This protein binds this small molecule.
Small molecule (SMILES): CC(=O)N[C@@H]1[C@@H](O)[C@H](O)[C@@H](CO)O[C@H]1O

Binding-site contacts:
Ligand atom O5 contacts residue ASN259 of chain 1.F at 2.4 Å (h-bond).
Ligand atom C3 contacts residue ASN259 of chain 1.F at 3.8 Å.
Ligand atom C7 contacts residue ASN259 of chain 1.F at 3.2 Å.
Ligand atom O6 contacts residue THR116 of chain 1.B at 4.1 Å.
Ligand atom C6 contacts residue LYS115 of chain 1.B at 4.3 Å.
Ligand atom C6 contacts residue THR116 of chain 1.B at 4.0 Å.
Ligand atom N2 contacts residue ASN259 of chain 1.F at 2.9 Å (h-bond).
Ligand atom O7 contacts residue ASN259 of chain 1.F at 3.2 Å (h-bond).
Ligand atom C1 contacts residue ASN259 of chain 1.F at 1.4 Å.
Ligand atom C4 contacts residue ASN259 of chain 1.F at 4.3 Å.
Ligand atom C2 contacts residue ASN259 of chain 1.F at 2.5 Å.
Ligand atom O6 contacts residue ASN259 of chain 1.F at 4.3 Å.
Ligand atom O7 contacts residue LYS181 of chain 1.B at 4.1 Å.
Ligand atom C8 contacts residue ASN259 of chain 1.F at 4.3 Å.
Ligand atom O4 contacts residue LYS115 of chain 1.B at 3.8 Å.
Ligand atom C5 contacts residue ASN259 of chain 1.F at 3.7 Å.
Ligand atom C4 contacts residue LYS115 of chain 1.B at 3.9 Å.

Sequence of chain 1.B:
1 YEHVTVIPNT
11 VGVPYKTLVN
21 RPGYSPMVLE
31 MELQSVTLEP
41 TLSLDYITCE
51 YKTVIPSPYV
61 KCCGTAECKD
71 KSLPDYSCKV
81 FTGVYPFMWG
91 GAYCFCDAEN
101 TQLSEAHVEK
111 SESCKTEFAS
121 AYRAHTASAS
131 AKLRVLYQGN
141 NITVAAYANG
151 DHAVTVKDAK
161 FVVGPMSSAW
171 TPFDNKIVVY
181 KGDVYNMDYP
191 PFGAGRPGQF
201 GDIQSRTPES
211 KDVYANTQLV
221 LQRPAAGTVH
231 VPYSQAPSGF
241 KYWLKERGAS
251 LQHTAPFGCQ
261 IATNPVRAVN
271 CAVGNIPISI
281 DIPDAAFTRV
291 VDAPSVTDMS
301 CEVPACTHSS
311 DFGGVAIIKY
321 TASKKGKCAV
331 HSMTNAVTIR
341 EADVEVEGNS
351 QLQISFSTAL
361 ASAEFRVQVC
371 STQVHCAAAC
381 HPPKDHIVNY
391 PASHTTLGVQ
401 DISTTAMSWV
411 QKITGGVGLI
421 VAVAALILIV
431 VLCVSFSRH

Sequence of chain 1.F:
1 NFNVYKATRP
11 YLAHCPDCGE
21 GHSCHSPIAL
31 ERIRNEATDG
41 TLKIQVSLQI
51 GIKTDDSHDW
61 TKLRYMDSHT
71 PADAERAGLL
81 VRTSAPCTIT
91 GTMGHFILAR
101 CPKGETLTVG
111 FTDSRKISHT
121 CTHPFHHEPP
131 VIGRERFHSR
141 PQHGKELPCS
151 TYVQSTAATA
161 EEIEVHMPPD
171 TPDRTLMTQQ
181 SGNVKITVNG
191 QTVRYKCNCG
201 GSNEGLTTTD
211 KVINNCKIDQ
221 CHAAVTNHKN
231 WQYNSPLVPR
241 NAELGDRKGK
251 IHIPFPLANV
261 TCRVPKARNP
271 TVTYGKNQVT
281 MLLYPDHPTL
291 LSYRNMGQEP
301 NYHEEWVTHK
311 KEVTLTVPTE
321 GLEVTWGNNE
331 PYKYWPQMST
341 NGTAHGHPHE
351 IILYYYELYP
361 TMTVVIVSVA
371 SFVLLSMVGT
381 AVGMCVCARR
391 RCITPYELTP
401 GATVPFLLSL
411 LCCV